Binding-site contacts:
Ligand atom SAG contacts residue ARG157 of chain 13.B at 3.6 Å (salt-bridge).
Ligand atom O6B contacts residue HIS94 of chain 13.B at 4.0 Å.
Ligand atom C3 contacts residue LYS156 of chain 13.B at 4.0 Å.
Ligand atom O6B contacts residue ARG157 of chain 13.B at 3.3 Å (salt-bridge).
Ligand atom C6 contacts residue SER93 of chain 13.B at 4.0 Å.
Ligand atom OAF contacts residue ALA158 of chain 13.B at 3.3 Å.
Ligand atom OAH contacts residue ARG157 of chain 13.B at 3.1 Å (salt-bridge).
Ligand atom C4 contacts residue LYS156 of chain 13.B at 4.0 Å.
Ligand atom O3 contacts residue ALA158 of chain 13.B at 3.0 Å (h-bond).
Ligand atom O6B contacts residue LEU62 of chain 13.B at 4.0 Å.
Ligand atom OAH contacts residue LEU2 of chain 13.B at 2.8 Å (h-bond).
Ligand atom O5B contacts residue LYS156 of chain 13.B at 3.3 Å.
Ligand atom SAG contacts residue THR4 of chain 13.B at 3.9 Å.
Ligand atom OAH contacts residue ASP3 of chain 13.B at 4.0 Å.
Ligand atom O3 contacts residue ARG157 of chain 13.B at 3.3 Å (salt-bridge).
Ligand atom O5 contacts residue LYS156 of chain 13.B at 3.4 Å.
Ligand atom OAF contacts residue ARG157 of chain 13.B at 2.8 Å (salt-bridge).
Ligand atom C6 contacts residue HIS155 of chain 13.B at 3.4 Å.
Ligand atom OAF contacts residue THR4 of chain 13.B at 2.9 Å (h-bond).
Ligand atom O4 contacts residue LYS156 of chain 13.B at 3.5 Å.
Ligand atom C2 contacts residue ALA158 of chain 13.B at 3.7 Å (hydrophobic).
Ligand atom C3 contacts residue ARG157 of chain 13.B at 3.7 Å.
Ligand atom C5 contacts residue LEU62 of chain 13.B at 3.8 Å (hydrophobic).
Ligand atom OAH contacts residue THR4 of chain 13.B at 3.7 Å.
Ligand atom C6 contacts residue HIS94 of chain 13.B at 3.9 Å.
Ligand atom O6A contacts residue SER93 of chain 13.B at 3.2 Å.
Ligand atom C6 contacts residue LEU62 of chain 13.B at 3.5 Å (hydrophobic).
Ligand atom O6B contacts residue LYS156 of chain 13.B at 3.3 Å.
Ligand atom O5 contacts residue HIS155 of chain 13.B at 3.6 Å.
Ligand atom O6A contacts residue HIS94 of chain 13.B at 3.2 Å (h-bond).
Ligand atom O6A contacts residue HIS155 of chain 13.B at 3.8 Å.
Ligand atom O4 contacts residue SER93 of chain 13.B at 3.0 Å (h-bond).
Ligand atom O4 contacts residue HIS155 of chain 13.B at 3.5 Å (h-bond).
Ligand atom OBI contacts residue LYS156 of chain 13.B at 4.0 Å.
Ligand atom O6A contacts residue LEU62 of chain 13.B at 3.4 Å.
Ligand atom C5 contacts residue HIS155 of chain 13.B at 4.0 Å.
Ligand atom O5 contacts residue ARG157 of chain 13.B at 3.8 Å.
Ligand atom C3 contacts residue ALA158 of chain 13.B at 4.0 Å (hydrophobic).
Ligand atom O3 contacts residue LYS156 of chain 13.B at 3.0 Å.
Ligand atom O6B contacts residue HIS155 of chain 13.B at 3.3 Å (h-bond).

A small-molecule ligand and the protein it binds are described below.
Small molecule (SMILES): O=C(O)[C@@H]1O[C@H](O[C@H]2[C@@H](OS(=O)(=O)O)O[C@@H](O)[C@H](NS(=O)(=O)O)[C@H]2O)[C@@H](OS(=O)(=O)O)[C@H](O)[C@@H]1O

Sequence of chain 13.B:
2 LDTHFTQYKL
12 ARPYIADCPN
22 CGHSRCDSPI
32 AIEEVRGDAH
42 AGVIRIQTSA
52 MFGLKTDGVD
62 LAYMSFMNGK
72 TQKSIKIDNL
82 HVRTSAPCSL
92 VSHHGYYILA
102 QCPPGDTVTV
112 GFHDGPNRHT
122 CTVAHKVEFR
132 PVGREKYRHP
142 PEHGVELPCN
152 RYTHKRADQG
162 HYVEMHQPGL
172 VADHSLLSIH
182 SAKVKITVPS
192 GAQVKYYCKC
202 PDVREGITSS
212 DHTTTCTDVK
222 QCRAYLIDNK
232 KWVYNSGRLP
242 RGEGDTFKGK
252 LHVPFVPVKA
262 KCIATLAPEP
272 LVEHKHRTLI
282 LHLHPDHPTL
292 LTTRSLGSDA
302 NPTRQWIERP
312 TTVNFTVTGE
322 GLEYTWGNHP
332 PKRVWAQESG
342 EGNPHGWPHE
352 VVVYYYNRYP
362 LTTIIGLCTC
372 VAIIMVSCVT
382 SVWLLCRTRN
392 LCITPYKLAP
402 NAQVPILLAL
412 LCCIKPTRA